Binding-site contacts:
Ligand atom N2 contacts residue ASN79 of chain 1.A at 2.9 Å (h-bond).
Ligand atom C1 contacts residue ASN79 of chain 1.A at 1.4 Å.
Ligand atom C6 contacts residue NAG2 of chain 1.E at 3.7 Å.
Ligand atom O6 contacts residue NAG1 of chain 1.E at 4.0 Å.
Ligand atom C7 contacts residue ASN79 of chain 1.A at 3.6 Å.
Ligand atom C3 contacts residue ASN79 of chain 1.A at 3.8 Å.
Ligand atom C5 contacts residue ASN79 of chain 1.A at 3.6 Å.
Ligand atom C2 contacts residue ASN79 of chain 1.A at 2.5 Å.
Ligand atom C4 contacts residue ASN79 of chain 1.A at 4.2 Å.
Ligand atom O5 contacts residue NAG1 of chain 1.E at 4.4 Å.
Ligand atom O5 contacts residue ASN79 of chain 1.A at 2.4 Å (h-bond).
Ligand atom C8 contacts residue ASN79 of chain 1.A at 3.8 Å.
Ligand atom C8 contacts residue ARG293 of chain 1.A at 4.0 Å.

This protein binds this small molecule.
Small molecule (SMILES): CC(=O)N[C@@H]1[C@@H](O)[C@H](O)[C@@H](CO)O[C@H]1O

Sequence of chain 1.A:
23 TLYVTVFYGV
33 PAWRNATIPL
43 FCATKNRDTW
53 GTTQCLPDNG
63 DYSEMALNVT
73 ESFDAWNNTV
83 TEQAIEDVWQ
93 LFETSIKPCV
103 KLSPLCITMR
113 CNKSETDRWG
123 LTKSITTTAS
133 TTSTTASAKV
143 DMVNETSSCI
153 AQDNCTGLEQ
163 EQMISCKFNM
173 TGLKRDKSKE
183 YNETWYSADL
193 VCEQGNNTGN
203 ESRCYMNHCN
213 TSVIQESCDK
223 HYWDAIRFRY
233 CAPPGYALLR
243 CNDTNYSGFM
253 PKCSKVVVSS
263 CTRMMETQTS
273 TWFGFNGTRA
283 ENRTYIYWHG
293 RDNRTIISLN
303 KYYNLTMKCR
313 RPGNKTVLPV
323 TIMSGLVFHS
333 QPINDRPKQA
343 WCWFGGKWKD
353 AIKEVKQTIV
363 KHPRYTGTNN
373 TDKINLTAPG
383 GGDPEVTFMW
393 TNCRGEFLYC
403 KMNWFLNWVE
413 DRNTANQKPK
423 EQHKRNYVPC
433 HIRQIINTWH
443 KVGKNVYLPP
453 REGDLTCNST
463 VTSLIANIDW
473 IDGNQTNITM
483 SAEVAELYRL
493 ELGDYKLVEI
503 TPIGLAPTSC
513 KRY